Binding-site contacts:
Ligand atom N1 contacts residue GLN339 of chain 2.B at 2.9 Å (h-bond).
Ligand atom N3 contacts residue CYS225 of chain 2.B at 3.3 Å (h-bond).
Ligand atom O6 contacts residue MET308 of chain 2.B at 3.2 Å (h-bond).
Ligand atom O3' contacts residue ARG216 of chain 2.B at 3.2 Å (salt-bridge).
Ligand atom O5' contacts residue GLY222 of chain 2.B at 3.3 Å.
Ligand atom O2P contacts residue TYR305 of chain 2.B at 2.5 Å (h-bond).
Ligand atom O6 contacts residue GLN339 of chain 2.B at 3.7 Å.
Ligand atom C2 contacts residue GLN339 of chain 2.B at 3.7 Å.
Ligand atom O1P contacts residue GLY222 of chain 2.B at 3.5 Å.
Ligand atom C5 contacts residue ILE224 of chain 2.B at 3.7 Å (hydrophobic).
Ligand atom C6 contacts residue GLN339 of chain 2.B at 3.7 Å.
Ligand atom C4' contacts residue ASP258 of chain 2.B at 3.4 Å.
Ligand atom C3' contacts residue ASP258 of chain 2.B at 3.4 Å.
Ligand atom P contacts residue SER223 of chain 2.B at 3.5 Å.
Ligand atom O1P contacts residue GLY260 of chain 2.B at 2.9 Å (h-bond).
Ligand atom C6 contacts residue GLY309 of chain 2.B at 3.5 Å.
Ligand atom O3P contacts residue GLY281 of chain 2.B at 3.0 Å (h-bond).
Ligand atom O3' contacts residue ASP258 of chain 2.B at 2.5 Å (salt-bridge).
Ligand atom O2P contacts residue GLY282 of chain 2.B at 3.1 Å (h-bond).
Ligand atom O6 contacts residue GLY307 of chain 2.B at 3.4 Å.
Ligand atom O3' contacts residue SER77 of chain 2.B at 2.5 Å (h-bond).
Ligand atom C8 contacts residue MET79 of chain 2.B at 3.7 Å (hydrophobic).
Ligand atom O1P contacts residue SER223 of chain 2.B at 2.9 Å (h-bond).
Ligand atom O6 contacts residue GLY340 of chain 2.B at 3.5 Å.
Ligand atom N7 contacts residue GLY307 of chain 2.B at 3.4 Å.
Ligand atom O5' contacts residue GLY259 of chain 2.B at 3.5 Å.
Ligand atom O2' contacts residue ASP258 of chain 2.B at 2.2 Å (salt-bridge).
Ligand atom C2' contacts residue ARG216 of chain 2.B at 3.4 Å.
Ligand atom C2 contacts residue CYS225 of chain 2.B at 3.1 Å (hydrophobic).
Ligand atom N7 contacts residue MET308 of chain 2.B at 3.1 Å (h-bond).
Ligand atom O4' contacts residue GLY222 of chain 2.B at 3.7 Å.
Ligand atom N7 contacts residue ILE224 of chain 2.B at 3.3 Å.
Ligand atom O6 contacts residue GLY309 of chain 2.B at 2.5 Å (h-bond).
Ligand atom O2P contacts residue SER223 of chain 2.B at 2.5 Å (h-bond).
Ligand atom C2 contacts residue THR227 of chain 2.B at 3.4 Å.
Ligand atom O3' contacts residue MET279 of chain 2.B at 3.5 Å (h-bond).
Ligand atom C8 contacts residue ILE224 of chain 2.B at 3.4 Å (hydrophobic).
Ligand atom C3' contacts residue SER77 of chain 2.B at 3.3 Å.
Ligand atom C2' contacts residue ASP258 of chain 2.B at 3.4 Å.
Ligand atom O2' contacts residue ARG216 of chain 2.B at 3.1 Å (salt-bridge).

Sequence of chain 2.B:
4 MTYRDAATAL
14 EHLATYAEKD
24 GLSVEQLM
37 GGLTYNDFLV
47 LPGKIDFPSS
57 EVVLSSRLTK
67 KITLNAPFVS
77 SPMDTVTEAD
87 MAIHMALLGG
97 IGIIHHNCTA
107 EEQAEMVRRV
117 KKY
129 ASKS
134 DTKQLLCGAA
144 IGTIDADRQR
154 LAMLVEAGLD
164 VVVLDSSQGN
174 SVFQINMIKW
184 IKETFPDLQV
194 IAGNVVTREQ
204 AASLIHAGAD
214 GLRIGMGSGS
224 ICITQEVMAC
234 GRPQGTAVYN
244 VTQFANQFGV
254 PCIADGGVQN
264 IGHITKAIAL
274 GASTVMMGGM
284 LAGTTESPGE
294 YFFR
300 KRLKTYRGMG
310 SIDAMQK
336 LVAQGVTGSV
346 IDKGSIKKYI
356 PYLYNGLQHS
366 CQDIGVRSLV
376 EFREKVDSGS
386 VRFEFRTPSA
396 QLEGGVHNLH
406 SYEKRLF

Sequence of chain 4.B:
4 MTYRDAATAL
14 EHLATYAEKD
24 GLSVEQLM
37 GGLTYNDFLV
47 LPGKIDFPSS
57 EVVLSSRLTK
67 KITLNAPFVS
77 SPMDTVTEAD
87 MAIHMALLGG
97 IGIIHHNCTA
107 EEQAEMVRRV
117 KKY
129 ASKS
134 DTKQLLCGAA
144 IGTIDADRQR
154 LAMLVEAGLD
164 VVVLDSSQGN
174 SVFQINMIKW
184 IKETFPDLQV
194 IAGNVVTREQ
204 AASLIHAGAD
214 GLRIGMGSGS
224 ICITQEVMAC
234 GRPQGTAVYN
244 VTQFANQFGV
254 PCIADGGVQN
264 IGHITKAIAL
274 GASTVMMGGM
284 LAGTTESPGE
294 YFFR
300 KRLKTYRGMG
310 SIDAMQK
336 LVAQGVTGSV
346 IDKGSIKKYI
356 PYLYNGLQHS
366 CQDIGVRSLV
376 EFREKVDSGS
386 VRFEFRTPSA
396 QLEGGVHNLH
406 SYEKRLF

This small molecule binds to this protein.
Small molecule (SMILES): O=c1[nH]cnc2c1ncn2[C@@H]1O[C@H](COP(=O)(O)O)[C@@H](O)[C@H]1O